Binding-site contacts:
Ligand atom C6 contacts residue GLN659 of chain 1.A at 4.1 Å.
Ligand atom C4 contacts residue ASN660 of chain 1.A at 4.3 Å.
Ligand atom O5 contacts residue GLN659 of chain 1.A at 3.4 Å (h-bond).
Ligand atom C1 contacts residue ASN660 of chain 1.A at 1.4 Å.
Ligand atom C5 contacts residue ASN660 of chain 1.A at 3.8 Å.
Ligand atom C3 contacts residue ASN660 of chain 1.A at 3.8 Å.
Ligand atom C7 contacts residue ASN660 of chain 1.A at 3.2 Å.
Ligand atom N2 contacts residue ASN660 of chain 1.A at 2.9 Å (h-bond).
Ligand atom O5 contacts residue ASN660 of chain 1.A at 2.5 Å (h-bond).
Ligand atom C8 contacts residue ASN709 of chain 1.A at 3.8 Å.
Ligand atom C2 contacts residue ASN660 of chain 1.A at 2.5 Å.
Ligand atom C5 contacts residue GLN659 of chain 1.A at 3.5 Å.
Ligand atom C1 contacts residue GLN659 of chain 1.A at 3.5 Å.
Ligand atom C8 contacts residue ASN660 of chain 1.A at 4.4 Å.
Ligand atom C5 contacts residue GLN711 of chain 1.A at 4.2 Å.
Ligand atom O7 contacts residue ASN660 of chain 1.A at 3.0 Å (h-bond).

Sequence of chain 1.A:
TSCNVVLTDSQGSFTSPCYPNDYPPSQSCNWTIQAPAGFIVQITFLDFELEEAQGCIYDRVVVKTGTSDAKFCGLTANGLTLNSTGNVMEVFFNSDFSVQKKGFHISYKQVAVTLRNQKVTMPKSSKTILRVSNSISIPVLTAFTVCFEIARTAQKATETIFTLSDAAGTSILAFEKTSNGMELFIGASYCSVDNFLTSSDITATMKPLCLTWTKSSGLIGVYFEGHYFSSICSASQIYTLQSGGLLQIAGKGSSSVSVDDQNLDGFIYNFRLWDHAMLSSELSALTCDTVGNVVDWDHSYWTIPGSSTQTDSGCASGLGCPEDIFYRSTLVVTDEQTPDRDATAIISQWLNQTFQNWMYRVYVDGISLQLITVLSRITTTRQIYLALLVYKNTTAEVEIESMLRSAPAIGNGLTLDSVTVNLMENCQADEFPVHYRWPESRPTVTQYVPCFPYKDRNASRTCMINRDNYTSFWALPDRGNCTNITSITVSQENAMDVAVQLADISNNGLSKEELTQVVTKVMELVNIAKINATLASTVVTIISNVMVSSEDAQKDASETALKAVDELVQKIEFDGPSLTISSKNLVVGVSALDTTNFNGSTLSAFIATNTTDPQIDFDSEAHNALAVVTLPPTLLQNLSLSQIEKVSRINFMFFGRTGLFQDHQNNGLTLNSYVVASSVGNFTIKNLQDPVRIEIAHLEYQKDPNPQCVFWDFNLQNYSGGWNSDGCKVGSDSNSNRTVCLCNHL

This protein binds this small molecule.
Small molecule (SMILES): CC(=O)N[C@@H]1[C@@H](O)[C@H](O)[C@@H](CO)O[C@H]1O